Sequence of chain 1.A:
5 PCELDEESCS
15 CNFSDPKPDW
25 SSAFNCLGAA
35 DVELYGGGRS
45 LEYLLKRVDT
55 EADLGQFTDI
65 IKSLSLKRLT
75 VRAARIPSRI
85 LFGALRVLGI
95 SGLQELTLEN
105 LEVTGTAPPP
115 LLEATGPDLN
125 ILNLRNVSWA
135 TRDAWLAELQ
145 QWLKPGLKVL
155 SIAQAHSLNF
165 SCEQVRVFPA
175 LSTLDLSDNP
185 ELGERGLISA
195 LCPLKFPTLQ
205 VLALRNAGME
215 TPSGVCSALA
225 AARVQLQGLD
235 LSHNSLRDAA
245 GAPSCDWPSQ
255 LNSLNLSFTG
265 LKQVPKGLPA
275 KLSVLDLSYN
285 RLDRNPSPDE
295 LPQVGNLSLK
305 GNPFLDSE

Binding-site contacts:
Ligand atom O5 contacts residue SER236 of chain 1.A at 3.4 Å (h-bond).
Ligand atom C8 contacts residue PHE262 of chain 1.A at 3.9 Å (hydrophobic).
Ligand atom O6 contacts residue SER236 of chain 1.A at 3.0 Å (h-bond).
Ligand atom O7 contacts residue ASN259 of chain 1.A at 3.9 Å.
Ligand atom C3 contacts residue ASN259 of chain 1.A at 3.8 Å.
Ligand atom C2 contacts residue ASP280 of chain 1.A at 3.5 Å.
Ligand atom C8 contacts residue VAL278 of chain 1.A at 4.0 Å (hydrophobic).
Ligand atom C5 contacts residue SER261 of chain 1.A at 3.1 Å.
Ligand atom C1 contacts residue ASP280 of chain 1.A at 3.2 Å.
Ligand atom O5 contacts residue ASN259 of chain 1.A at 2.4 Å (h-bond).
Ligand atom C6 contacts residue SER236 of chain 1.A at 3.5 Å.
Ligand atom N2 contacts residue ASP280 of chain 1.A at 2.9 Å (salt-bridge).
Ligand atom C6 contacts residue SER261 of chain 1.A at 3.4 Å.
Ligand atom C6 contacts residue HIS237 of chain 1.A at 3.7 Å.
Ligand atom O5 contacts residue ASP280 of chain 1.A at 4.3 Å.
Ligand atom C2 contacts residue ASN259 of chain 1.A at 2.5 Å.
Ligand atom O5 contacts residue ASP234 of chain 1.A at 4.2 Å.
Ligand atom C5 contacts residue SER236 of chain 1.A at 4.1 Å.
Ligand atom O6 contacts residue ARG209 of chain 1.A at 4.0 Å.
Ligand atom C8 contacts residue ASN259 of chain 1.A at 4.5 Å.
Ligand atom C1 contacts residue SER261 of chain 1.A at 3.4 Å.
Ligand atom C1 contacts residue ASN259 of chain 1.A at 1.5 Å.
Ligand atom O6 contacts residue HIS237 of chain 1.A at 3.6 Å.
Ligand atom C6 contacts residue PHE262 of chain 1.A at 4.0 Å (hydrophobic).
Ligand atom C5 contacts residue ASN259 of chain 1.A at 3.7 Å.
Ligand atom O5 contacts residue SER261 of chain 1.A at 3.0 Å (h-bond).
Ligand atom N2 contacts residue ASN259 of chain 1.A at 3.0 Å (h-bond).
Ligand atom C8 contacts residue ASP280 of chain 1.A at 4.1 Å.
Ligand atom C7 contacts residue PHE262 of chain 1.A at 4.3 Å (hydrophobic).
Ligand atom C3 contacts residue ASP280 of chain 1.A at 4.0 Å.
Ligand atom C4 contacts residue ASN259 of chain 1.A at 4.2 Å.
Ligand atom C7 contacts residue ASP280 of chain 1.A at 4.0 Å.
Ligand atom C7 contacts residue ASN259 of chain 1.A at 3.5 Å.

The small molecule below binds the protein below.
Small molecule (SMILES): CC(=O)N[C@H]1[C@H](O[C@H]2[C@H](O)[C@@H](NC(C)=O)CO[C@@H]2CO)O[C@H](CO)[C@@H](O)[C@@H]1O